Sequence of chain 8.A:
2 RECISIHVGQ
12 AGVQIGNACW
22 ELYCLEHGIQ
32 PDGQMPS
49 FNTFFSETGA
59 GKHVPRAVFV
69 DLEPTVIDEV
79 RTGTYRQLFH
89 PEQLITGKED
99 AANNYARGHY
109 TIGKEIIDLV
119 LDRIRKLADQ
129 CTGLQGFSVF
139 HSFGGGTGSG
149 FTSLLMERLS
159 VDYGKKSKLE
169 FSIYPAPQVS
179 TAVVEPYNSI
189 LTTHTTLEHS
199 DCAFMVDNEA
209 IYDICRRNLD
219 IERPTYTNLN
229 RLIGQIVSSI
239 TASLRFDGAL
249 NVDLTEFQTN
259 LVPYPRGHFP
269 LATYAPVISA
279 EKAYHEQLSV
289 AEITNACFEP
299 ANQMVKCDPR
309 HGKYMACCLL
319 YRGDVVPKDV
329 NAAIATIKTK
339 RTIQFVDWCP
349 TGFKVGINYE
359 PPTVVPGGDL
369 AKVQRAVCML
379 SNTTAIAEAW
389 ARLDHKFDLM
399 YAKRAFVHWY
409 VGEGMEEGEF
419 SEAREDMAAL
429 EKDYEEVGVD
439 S

This protein binds this small molecule.
Small molecule (SMILES): Nc1nc2c(ncn2[C@@H]2O[C@H](CO[P](=O)(O)C[P](=O)(O)OP(=O)(O)O)[C@@H](O)[C@H]2O)c(=O)[nH]1

Binding-site contacts:
Ligand atom O3G contacts residue MG1 of chain 7.F at 2.5 Å.
Ligand atom C1' contacts residue ASN329 of chain 8.A at 2.1 Å.
Ligand atom C5' contacts residue ASN329 of chain 8.A at 3.2 Å.
Ligand atom O1A contacts residue GLN11 of chain 7.B at 3.1 Å.
Ligand atom O1B contacts residue GLN11 of chain 7.B at 3.2 Å (h-bond).
Ligand atom O6 contacts residue GLN15 of chain 7.B at 2.5 Å (h-bond).
Ligand atom O2A contacts residue CYS12 of chain 7.B at 3.3 Å (h-bond).
Ligand atom O2G contacts residue ASN99 of chain 7.B at 2.9 Å (h-bond).
Ligand atom O3' contacts residue GLU181 of chain 7.B at 3.3 Å (salt-bridge).
Ligand atom O1B contacts residue LEU248 of chain 8.A at 3.0 Å.
Ligand atom O2' contacts residue ASN329 of chain 8.A at 1.6 Å.
Ligand atom O2B contacts residue GLY144 of chain 7.B at 2.7 Å (h-bond).
Ligand atom C8 contacts residue ASN329 of chain 8.A at 2.2 Å.
Ligand atom C3' contacts residue ASN329 of chain 8.A at 2.8 Å.
Ligand atom O1G contacts residue THR143 of chain 7.B at 3.4 Å.
Ligand atom N7 contacts residue PRO325 of chain 8.A at 2.9 Å.
Ligand atom N7 contacts residue ASN329 of chain 8.A at 3.0 Å (h-bond).
Ligand atom N1 contacts residue TYR222 of chain 7.B at 3.2 Å.
Ligand atom C5 contacts residue ASN329 of chain 8.A at 3.0 Å.
Ligand atom C6 contacts residue ASN226 of chain 7.B at 3.3 Å.
Ligand atom C2' contacts residue ASN329 of chain 8.A at 1.6 Å.
Ligand atom O3B contacts residue THR143 of chain 7.B at 3.1 Å (h-bond).
Ligand atom O2G contacts residue GLY142 of chain 7.B at 3.0 Å (h-bond).
Ligand atom O1B contacts residue MG1 of chain 7.F at 2.4 Å.
Ligand atom O4' contacts residue ASN329 of chain 8.A at 3.4 Å (h-bond).
Ligand atom N2 contacts residue ASN226 of chain 7.B at 2.9 Å (h-bond).
Ligand atom O6 contacts residue ASN226 of chain 7.B at 3.1 Å (h-bond).
Ligand atom O2B contacts residue THR143 of chain 7.B at 2.7 Å (h-bond).
Ligand atom O4' contacts residue SER138 of chain 7.B at 3.3 Å (h-bond).
Ligand atom N9 contacts residue ASN329 of chain 8.A at 1.8 Å (h-bond).
Ligand atom N2 contacts residue ASN204 of chain 7.B at 2.6 Å (h-bond).
Ligand atom N1 contacts residue ASN226 of chain 7.B at 2.7 Å (h-bond).
Ligand atom PB contacts residue THR143 of chain 7.B at 3.3 Å.
Ligand atom C4' contacts residue SER138 of chain 7.B at 3.2 Å.
Ligand atom O1G contacts residue ALA97 of chain 7.B at 3.0 Å (h-bond).
Ligand atom C4 contacts residue ASN329 of chain 8.A at 2.3 Å.
Ligand atom N3 contacts residue ASN204 of chain 7.B at 3.0 Å (h-bond).
Ligand atom O2B contacts residue GLY10 of chain 7.B at 3.2 Å.
Ligand atom O3G contacts residue VAL353 of chain 8.A at 3.1 Å (h-bond).
Ligand atom N3 contacts residue ASN329 of chain 8.A at 3.2 Å (h-bond).

Sequence of chain 7.B:
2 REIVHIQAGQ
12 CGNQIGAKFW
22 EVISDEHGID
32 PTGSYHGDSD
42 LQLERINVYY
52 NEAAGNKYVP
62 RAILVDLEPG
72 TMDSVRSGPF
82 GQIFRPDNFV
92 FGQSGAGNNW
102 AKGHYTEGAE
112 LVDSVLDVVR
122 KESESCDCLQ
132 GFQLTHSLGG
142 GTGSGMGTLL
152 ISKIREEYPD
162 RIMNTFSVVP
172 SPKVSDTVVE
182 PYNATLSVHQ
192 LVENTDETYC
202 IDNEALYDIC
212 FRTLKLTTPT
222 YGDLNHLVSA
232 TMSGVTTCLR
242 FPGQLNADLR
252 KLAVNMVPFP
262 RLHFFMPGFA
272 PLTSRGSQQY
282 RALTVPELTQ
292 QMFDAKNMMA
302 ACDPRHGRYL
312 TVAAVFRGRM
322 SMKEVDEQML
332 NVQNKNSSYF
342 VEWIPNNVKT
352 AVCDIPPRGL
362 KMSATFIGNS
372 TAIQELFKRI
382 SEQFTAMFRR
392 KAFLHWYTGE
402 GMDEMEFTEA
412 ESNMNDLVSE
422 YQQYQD